Sequence of chain 1.B:
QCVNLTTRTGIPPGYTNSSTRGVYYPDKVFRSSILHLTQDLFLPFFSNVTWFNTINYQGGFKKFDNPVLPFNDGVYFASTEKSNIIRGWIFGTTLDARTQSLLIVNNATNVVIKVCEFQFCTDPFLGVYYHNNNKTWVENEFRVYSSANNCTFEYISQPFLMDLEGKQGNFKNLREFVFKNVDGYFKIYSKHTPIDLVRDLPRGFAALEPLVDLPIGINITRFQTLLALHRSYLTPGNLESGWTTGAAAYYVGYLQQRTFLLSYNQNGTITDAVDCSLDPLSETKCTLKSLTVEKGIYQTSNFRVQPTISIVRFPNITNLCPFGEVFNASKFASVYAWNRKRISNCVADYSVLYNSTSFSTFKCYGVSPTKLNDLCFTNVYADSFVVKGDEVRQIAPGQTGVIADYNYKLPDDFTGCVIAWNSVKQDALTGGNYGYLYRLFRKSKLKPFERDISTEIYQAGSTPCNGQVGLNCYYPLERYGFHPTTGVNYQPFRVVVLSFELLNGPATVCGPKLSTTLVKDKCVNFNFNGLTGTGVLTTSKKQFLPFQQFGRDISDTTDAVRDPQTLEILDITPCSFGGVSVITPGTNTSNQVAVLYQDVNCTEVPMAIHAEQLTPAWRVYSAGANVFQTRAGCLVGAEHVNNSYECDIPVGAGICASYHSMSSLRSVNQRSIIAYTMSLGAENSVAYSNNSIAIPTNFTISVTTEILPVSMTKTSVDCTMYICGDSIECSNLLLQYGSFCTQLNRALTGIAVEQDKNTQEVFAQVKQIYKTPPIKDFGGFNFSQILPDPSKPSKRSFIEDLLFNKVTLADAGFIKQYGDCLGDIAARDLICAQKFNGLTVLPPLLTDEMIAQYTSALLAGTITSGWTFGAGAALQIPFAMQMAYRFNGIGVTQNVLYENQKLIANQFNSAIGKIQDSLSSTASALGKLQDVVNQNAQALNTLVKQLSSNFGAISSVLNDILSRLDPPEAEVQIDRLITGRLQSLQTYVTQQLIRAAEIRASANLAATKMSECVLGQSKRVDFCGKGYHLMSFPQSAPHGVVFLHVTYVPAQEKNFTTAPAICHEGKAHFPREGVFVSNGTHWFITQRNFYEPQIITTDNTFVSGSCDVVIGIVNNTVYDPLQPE

The small molecule below binds the protein below.
Small molecule (SMILES): CC(=O)N[C@@H]1[C@@H](O)[C@H](O)[C@@H](CO)O[C@H]1O

Binding-site contacts:
Ligand atom C5 contacts residue ASN655 of chain 1.B at 3.7 Å.
Ligand atom C8 contacts residue ASN655 of chain 1.B at 3.7 Å.
Ligand atom C1 contacts residue ASN655 of chain 1.B at 1.4 Å.
Ligand atom O7 contacts residue ASN655 of chain 1.B at 3.9 Å.
Ligand atom C7 contacts residue ASN655 of chain 1.B at 3.3 Å.
Ligand atom C2 contacts residue ASN655 of chain 1.B at 2.5 Å.
Ligand atom N2 contacts residue ASN655 of chain 1.B at 2.9 Å (h-bond).
Ligand atom O5 contacts residue ASN655 of chain 1.B at 2.4 Å (h-bond).
Ligand atom C4 contacts residue ASN655 of chain 1.B at 4.2 Å.
Ligand atom C3 contacts residue ASN655 of chain 1.B at 3.8 Å.